Binding-site contacts:
Ligand atom O4 contacts residue PRO334 of chain 31.A at 3.7 Å.
Ligand atom C1' contacts residue LEU328 of chain 31.A at 3.9 Å (hydrophobic).
Ligand atom C2 contacts residue PRO334 of chain 31.A at 3.7 Å (hydrophobic).
Ligand atom C5' contacts residue GLN252 of chain 31.A at 3.4 Å.
Ligand atom C1' contacts residue PHE333 of chain 31.A at 3.1 Å (hydrophobic).
Ligand atom C6 contacts residue GLY98 of chain 31.A at 4.1 Å.
Ligand atom O4' contacts residue LEU328 of chain 31.A at 3.0 Å.
Ligand atom O4' contacts residue GLN252 of chain 31.A at 3.9 Å.
Ligand atom C4 contacts residue PRO334 of chain 31.A at 3.6 Å (hydrophobic).
Ligand atom C2' contacts residue PHE333 of chain 31.A at 2.9 Å (hydrophobic).
Ligand atom OP2 contacts residue PHE333 of chain 31.A at 3.3 Å.
Ligand atom C4' contacts residue GLN252 of chain 31.A at 3.5 Å.
Ligand atom C7 contacts residue TYR336 of chain 31.A at 3.6 Å (hydrophobic).
Ligand atom O4 contacts residue GLY98 of chain 31.A at 2.8 Å (h-bond).
Ligand atom C4' contacts residue LEU328 of chain 31.A at 4.1 Å (hydrophobic).
Ligand atom O2 contacts residue PRO334 of chain 31.A at 3.8 Å.
Ligand atom OP1 contacts residue ARG391 of chain 31.A at 3.8 Å.
Ligand atom N1 contacts residue PHE333 of chain 31.A at 3.8 Å.
Ligand atom O5' contacts residue GLN252 of chain 31.A at 3.1 Å (h-bond).
Ligand atom N1 contacts residue LEU328 of chain 31.A at 3.8 Å.
Ligand atom C5' contacts residue PHE333 of chain 31.A at 3.2 Å (hydrophobic).
Ligand atom OP2 contacts residue GLN252 of chain 31.A at 4.1 Å.
Ligand atom C5 contacts residue GLY98 of chain 31.A at 2.9 Å.
Ligand atom OP1 contacts residue GLN252 of chain 31.A at 3.7 Å.
Ligand atom O3' contacts residue PHE333 of chain 31.A at 3.5 Å.
Ligand atom C4 contacts residue GLY98 of chain 31.A at 3.2 Å.
Ligand atom C6 contacts residue PHE333 of chain 31.A at 3.7 Å (hydrophobic).
Ligand atom C2' contacts residue LEU328 of chain 31.A at 3.7 Å (hydrophobic).
Ligand atom OP2 contacts residue GLU102 of chain 31.A at 3.5 Å (salt-bridge).
Ligand atom C2 contacts residue LEU328 of chain 31.A at 3.0 Å (hydrophobic).
Ligand atom N3 contacts residue PRO334 of chain 31.A at 3.5 Å.
Ligand atom O4' contacts residue PRO334 of chain 31.A at 4.0 Å.
Ligand atom O5' contacts residue LEU328 of chain 31.A at 3.6 Å.
Ligand atom C3' contacts residue PHE333 of chain 31.A at 3.8 Å (hydrophobic).
Ligand atom OP2 contacts residue ARG391 of chain 31.A at 3.9 Å.
Ligand atom O4 contacts residue ALA259 of chain 31.A at 3.2 Å.
Ligand atom O2 contacts residue LEU328 of chain 31.A at 2.2 Å.
Ligand atom O5' contacts residue PHE333 of chain 31.A at 3.8 Å.
Ligand atom P contacts residue PHE333 of chain 31.A at 3.8 Å.
Ligand atom N3 contacts residue LEU328 of chain 31.A at 3.9 Å.

Sequence of chain 31.A:
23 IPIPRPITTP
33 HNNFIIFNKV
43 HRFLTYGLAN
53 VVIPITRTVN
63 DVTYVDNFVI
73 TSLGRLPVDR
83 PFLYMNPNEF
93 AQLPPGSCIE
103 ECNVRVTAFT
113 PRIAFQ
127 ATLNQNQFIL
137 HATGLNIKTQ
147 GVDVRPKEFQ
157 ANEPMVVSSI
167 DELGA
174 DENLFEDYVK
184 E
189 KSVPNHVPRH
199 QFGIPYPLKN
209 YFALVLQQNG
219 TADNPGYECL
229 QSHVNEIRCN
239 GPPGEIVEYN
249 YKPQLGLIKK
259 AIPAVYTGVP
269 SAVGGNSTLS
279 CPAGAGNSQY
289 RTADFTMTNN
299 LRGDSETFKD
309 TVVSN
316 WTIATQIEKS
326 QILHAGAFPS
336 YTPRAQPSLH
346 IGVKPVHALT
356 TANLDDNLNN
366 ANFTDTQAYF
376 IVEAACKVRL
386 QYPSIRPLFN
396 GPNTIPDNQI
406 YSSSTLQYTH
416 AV

A protein and the small-molecule ligand that binds it are described below.
Small molecule (SMILES): Cc1cn([C@H]2C[C@H](O[P](=O)(O)OC[C@H]3O[C@@H](n4cc(C)c(=O)[nH]c4=O)C[C@@H]3O)[C@@H](CO[P](=O)(O)O[C@H]3C[C@H](n4ccc(=O)[nH]c4=O)O[C@@H]3COP(=O)=O)O2)c(=O)[nH]c1=O